This small molecule binds to this protein.
Small molecule (SMILES): [H]/N=C/[C@H](C[C@@H]1CCNC1=O)NC(=O)[C@@H]1[C@@H]2[C@H](CN1C(=O)[C@@H](NC(=O)C(F)(F)F)C(C)(C)C)C2(C)C

Binding-site contacts:
Ligand atom C21 contacts residue GLU164 of chain 1.B at 3.8 Å.
Ligand atom O3 contacts residue GLU164 of chain 1.B at 2.9 Å (salt-bridge).
Ligand atom N2 contacts residue GLU164 of chain 1.B at 3.1 Å (salt-bridge).
Ligand atom N1 contacts residue HIS162 of chain 1.B at 2.9 Å (h-bond).
Ligand atom O4 contacts residue GLN187 of chain 1.B at 3.5 Å.
Ligand atom N1 contacts residue CYS143 of chain 1.B at 3.0 Å (h-bond).
Ligand atom C8 contacts residue GLU164 of chain 1.B at 3.5 Å.
Ligand atom O1 contacts residue HIS170 of chain 1.B at 3.5 Å.
Ligand atom C4 contacts residue CYS143 of chain 1.B at 3.3 Å (hydrophobic).
Ligand atom F1 contacts residue GLU164 of chain 1.B at 3.1 Å.
Ligand atom F2 contacts residue LEU165 of chain 1.B at 3.8 Å.
Ligand atom O1 contacts residue GLU164 of chain 1.B at 3.4 Å.
Ligand atom C3 contacts residue CYS143 of chain 1.B at 1.8 Å (hydrophobic).
Ligand atom F1 contacts residue MET163 of chain 1.B at 3.2 Å.
Ligand atom C22 contacts residue GLU164 of chain 1.B at 3.5 Å.
Ligand atom C19 contacts residue ARG186 of chain 1.B at 3.7 Å.
Ligand atom O3 contacts residue MET163 of chain 1.B at 3.2 Å.
Ligand atom F1 contacts residue LEU165 of chain 1.B at 3.5 Å.
Ligand atom N2 contacts residue PHE138 of chain 1.B at 3.3 Å (h-bond).
Ligand atom N5 contacts residue ASN140 of chain 1.B at 3.0 Å (h-bond).
Ligand atom C4 contacts residue SER142 of chain 1.B at 3.8 Å.
Ligand atom C20 contacts residue HIS39 of chain 1.B at 3.7 Å.
Ligand atom N5 contacts residue GLY141 of chain 1.B at 3.8 Å.
Ligand atom C6 contacts residue LEU139 of chain 1.B at 3.7 Å (hydrophobic).
Ligand atom F2 contacts residue GLU164 of chain 1.B at 3.2 Å.
Ligand atom C16 contacts residue GLU164 of chain 1.B at 3.9 Å.
Ligand atom N5 contacts residue SER142 of chain 1.B at 3.6 Å (h-bond).
Ligand atom F3 contacts residue GLN190 of chain 1.B at 3.5 Å.
Ligand atom C9 contacts residue HIS162 of chain 1.B at 3.4 Å.
Ligand atom F2 contacts residue PRO166 of chain 1.B at 3.6 Å.
Ligand atom O1 contacts residue PHE138 of chain 1.B at 3.5 Å.
Ligand atom C2 contacts residue CYS143 of chain 1.B at 2.8 Å (hydrophobic).
Ligand atom C6 contacts residue ASN140 of chain 1.B at 3.6 Å.
Ligand atom N5 contacts residue CYS143 of chain 1.B at 2.7 Å (h-bond).
Ligand atom C20 contacts residue ASP185 of chain 1.B at 3.9 Å.
Ligand atom C1 contacts residue HIS162 of chain 1.B at 3.7 Å.
Ligand atom F3 contacts residue THR188 of chain 1.B at 2.9 Å.
Ligand atom N4 contacts residue GLU164 of chain 1.B at 3.0 Å (salt-bridge).
Ligand atom C10 contacts residue GLN187 of chain 1.B at 3.7 Å.
Ligand atom O1 contacts residue HIS161 of chain 1.B at 2.8 Å (h-bond).

Sequence of chain 1.B:
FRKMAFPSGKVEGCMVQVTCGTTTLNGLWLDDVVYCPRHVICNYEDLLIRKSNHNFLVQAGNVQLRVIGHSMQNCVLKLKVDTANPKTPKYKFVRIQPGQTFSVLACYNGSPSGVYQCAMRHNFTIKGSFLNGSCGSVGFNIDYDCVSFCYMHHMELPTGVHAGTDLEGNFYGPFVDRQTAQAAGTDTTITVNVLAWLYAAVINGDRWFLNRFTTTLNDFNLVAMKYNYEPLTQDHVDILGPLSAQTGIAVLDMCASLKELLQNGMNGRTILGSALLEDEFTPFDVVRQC